Binding-site contacts:
Ligand atom C1 contacts residue ASN154 of chain 35.C at 3.0 Å.
Ligand atom C2 contacts residue ASN154 of chain 35.C at 3.6 Å.
Ligand atom O7 contacts residue ASN154 of chain 35.C at 2.1 Å (h-bond).
Ligand atom O7 contacts residue VAL153 of chain 35.C at 4.1 Å.
Ligand atom O6 contacts residue THR156 of chain 35.C at 2.7 Å (h-bond).
Ligand atom C1 contacts residue THR156 of chain 35.C at 4.2 Å.
Ligand atom C8 contacts residue ASN154 of chain 35.C at 2.3 Å.
Ligand atom C7 contacts residue ASN154 of chain 35.C at 2.2 Å.
Ligand atom N2 contacts residue ASN154 of chain 35.C at 3.2 Å (h-bond).
Ligand atom O5 contacts residue ASN154 of chain 35.C at 4.1 Å.
Ligand atom C5 contacts residue THR156 of chain 35.C at 4.1 Å.
Ligand atom C6 contacts residue THR156 of chain 35.C at 3.7 Å.
Ligand atom O5 contacts residue THR156 of chain 35.C at 4.0 Å.
Ligand atom O7 contacts residue GLY150 of chain 35.C at 4.2 Å.

A protein and the small-molecule ligand that binds it are described below.
Small molecule (SMILES): CC(=O)N[C@H]1[C@H](O[C@H]2[C@H](O)[C@@H](NC(C)=O)CO[C@@H]2CO)O[C@H](CO)[C@@H](O)[C@@H]1O

Sequence of chain 35.C:
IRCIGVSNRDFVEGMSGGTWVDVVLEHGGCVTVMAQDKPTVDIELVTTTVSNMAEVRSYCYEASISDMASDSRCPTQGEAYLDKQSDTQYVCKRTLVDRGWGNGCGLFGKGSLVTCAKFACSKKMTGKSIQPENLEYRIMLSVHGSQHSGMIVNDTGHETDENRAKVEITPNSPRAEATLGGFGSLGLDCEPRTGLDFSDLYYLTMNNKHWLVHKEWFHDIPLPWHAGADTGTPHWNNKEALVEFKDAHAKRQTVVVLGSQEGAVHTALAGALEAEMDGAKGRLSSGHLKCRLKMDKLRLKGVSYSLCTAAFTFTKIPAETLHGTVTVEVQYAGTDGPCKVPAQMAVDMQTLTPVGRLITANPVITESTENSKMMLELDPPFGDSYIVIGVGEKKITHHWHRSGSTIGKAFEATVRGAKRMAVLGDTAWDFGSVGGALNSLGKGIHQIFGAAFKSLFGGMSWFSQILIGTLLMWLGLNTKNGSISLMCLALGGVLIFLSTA